Sequence of chain 1.A:
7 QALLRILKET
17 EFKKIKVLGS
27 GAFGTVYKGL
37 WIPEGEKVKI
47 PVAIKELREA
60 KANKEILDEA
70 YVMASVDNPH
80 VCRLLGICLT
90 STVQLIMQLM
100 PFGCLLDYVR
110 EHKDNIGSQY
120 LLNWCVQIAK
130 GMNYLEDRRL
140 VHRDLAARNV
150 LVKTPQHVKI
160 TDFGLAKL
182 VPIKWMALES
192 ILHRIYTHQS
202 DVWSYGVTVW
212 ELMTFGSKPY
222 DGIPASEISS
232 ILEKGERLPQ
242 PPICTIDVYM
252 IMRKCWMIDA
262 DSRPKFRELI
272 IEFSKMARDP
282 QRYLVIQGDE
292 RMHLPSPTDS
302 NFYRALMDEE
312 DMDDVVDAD

A small-molecule ligand and the protein it binds are described below.
Small molecule (SMILES): Nc1ncnc2c1ncn2[C@@H]1O[C@H](CO[P](=O)(O)O[P](=O)(O)NP(=O)(O)O)[C@@H](O)[C@H]1O

Binding-site contacts:
Ligand atom C5' contacts residue VAL32 of chain 1.A at 3.6 Å (hydrophobic).
Ligand atom N3 contacts residue LEU24 of chain 1.A at 3.5 Å.
Ligand atom O1G contacts residue ASP161 of chain 1.A at 3.6 Å.
Ligand atom PB contacts residue MG1 of chain 1.F at 3.4 Å.
Ligand atom O1G contacts residue ASP143 of chain 1.A at 3.6 Å.
Ligand atom O2A contacts residue MG1 of chain 1.F at 1.9 Å.
Ligand atom O1A contacts residue LYS51 of chain 1.A at 3.5 Å.
Ligand atom O1B contacts residue ARG147 of chain 1.A at 3.7 Å.
Ligand atom O2B contacts residue MG1 of chain 1.F at 2.1 Å.
Ligand atom O1G contacts residue ASN148 of chain 1.A at 3.0 Å (h-bond).
Ligand atom O3A contacts residue GLY27 of chain 1.A at 3.4 Å.
Ligand atom N1 contacts residue MET99 of chain 1.A at 3.3 Å (h-bond).
Ligand atom O1A contacts residue GLY27 of chain 1.A at 3.4 Å (h-bond).
Ligand atom N3B contacts residue ARG147 of chain 1.A at 3.6 Å.
Ligand atom O3G contacts residue ALA28 of chain 1.A at 3.2 Å (h-bond).
Ligand atom C5' contacts residue SER26 of chain 1.A at 3.6 Å.
Ligand atom O2A contacts residue ASP161 of chain 1.A at 2.8 Å (salt-bridge).
Ligand atom PA contacts residue MG1 of chain 1.F at 3.3 Å.
Ligand atom C6 contacts residue ALA49 of chain 1.A at 3.6 Å (hydrophobic).
Ligand atom O1A contacts residue GLY30 of chain 1.A at 3.7 Å.
Ligand atom C5 contacts residue LEU150 of chain 1.A at 3.6 Å (hydrophobic).
Ligand atom O1G contacts residue MG1 of chain 1.F at 2.4 Å.
Ligand atom O2G contacts residue ASP143 of chain 1.A at 2.8 Å (salt-bridge).
Ligand atom O5' contacts residue VAL32 of chain 1.A at 3.5 Å.
Ligand atom N6 contacts residue GLN97 of chain 1.A at 3.1 Å (h-bond).
Ligand atom O2' contacts residue CYS103 of chain 1.A at 3.2 Å.
Ligand atom O4' contacts residue VAL32 of chain 1.A at 3.4 Å.
Ligand atom C2 contacts residue MET99 of chain 1.A at 3.5 Å (hydrophobic).
Ligand atom N6 contacts residue ALA49 of chain 1.A at 3.4 Å.
Ligand atom O3G contacts residue PHE29 of chain 1.A at 3.6 Å.
Ligand atom O1A contacts residue VAL32 of chain 1.A at 3.4 Å.
Ligand atom C2 contacts residue LEU24 of chain 1.A at 3.5 Å (hydrophobic).
Ligand atom O2A contacts residue LYS51 of chain 1.A at 2.8 Å (salt-bridge).
Ligand atom PG contacts residue ASP143 of chain 1.A at 3.7 Å.
Ligand atom C5' contacts residue GLY25 of chain 1.A at 3.6 Å.
Ligand atom O2B contacts residue ASN148 of chain 1.A at 2.9 Å (h-bond).
Ligand atom N6 contacts residue LEU150 of chain 1.A at 3.5 Å.
Ligand atom O2G contacts residue ARG147 of chain 1.A at 3.1 Å (salt-bridge).
Ligand atom C6 contacts residue LEU150 of chain 1.A at 3.6 Å (hydrophobic).
Ligand atom N1 contacts residue ALA49 of chain 1.A at 3.6 Å.